Sequence of chain 1.B:
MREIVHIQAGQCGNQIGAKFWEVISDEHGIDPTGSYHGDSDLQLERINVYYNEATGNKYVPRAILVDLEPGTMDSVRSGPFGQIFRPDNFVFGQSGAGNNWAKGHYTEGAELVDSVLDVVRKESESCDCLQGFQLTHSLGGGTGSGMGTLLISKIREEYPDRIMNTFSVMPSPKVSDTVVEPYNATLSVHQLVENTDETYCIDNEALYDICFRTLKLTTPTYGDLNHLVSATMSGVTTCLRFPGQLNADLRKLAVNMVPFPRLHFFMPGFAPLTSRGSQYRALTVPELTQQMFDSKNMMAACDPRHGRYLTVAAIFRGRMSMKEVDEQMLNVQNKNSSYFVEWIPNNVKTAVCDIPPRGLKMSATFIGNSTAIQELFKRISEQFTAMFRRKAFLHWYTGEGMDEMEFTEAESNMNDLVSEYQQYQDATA

A protein and the small-molecule ligand that binds it are described below.
Small molecule (SMILES): CC(=O)Nc1ccc(-c2csc(Nc3cccc(C(F)(F)F)c3)n2)cc1

Sequence of chain 1.C:
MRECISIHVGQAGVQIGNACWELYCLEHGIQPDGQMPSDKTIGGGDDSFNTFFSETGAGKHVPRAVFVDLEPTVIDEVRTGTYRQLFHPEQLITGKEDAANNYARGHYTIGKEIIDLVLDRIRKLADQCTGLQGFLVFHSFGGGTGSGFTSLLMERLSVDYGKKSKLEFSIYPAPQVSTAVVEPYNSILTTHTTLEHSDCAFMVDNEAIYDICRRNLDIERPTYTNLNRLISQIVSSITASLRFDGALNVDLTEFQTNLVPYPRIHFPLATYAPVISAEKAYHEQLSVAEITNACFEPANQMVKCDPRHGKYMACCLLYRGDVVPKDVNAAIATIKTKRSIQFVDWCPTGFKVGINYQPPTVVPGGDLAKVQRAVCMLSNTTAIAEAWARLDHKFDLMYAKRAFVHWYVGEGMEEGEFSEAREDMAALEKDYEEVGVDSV

Binding-site contacts:
Ligand atom C2 contacts residue GLY134 of chain 1.C at 3.7 Å.
Ligand atom C18 contacts residue TRP397 of chain 1.B at 3.6 Å (hydrophobic).
Ligand atom N3 contacts residue GLY98 of chain 1.B at 3.5 Å (h-bond).
Ligand atom C17 contacts residue THR257 of chain 1.C at 3.7 Å.
Ligand atom F2 contacts residue LEU167 of chain 1.C at 3.5 Å.
Ligand atom C12 contacts residue GLN256 of chain 1.C at 3.6 Å.
Ligand atom C13 contacts residue TRP397 of chain 1.B at 3.5 Å (hydrophobic).
Ligand atom C1 contacts residue SER165 of chain 1.C at 3.6 Å.
Ligand atom C7 contacts residue LEU252 of chain 1.C at 3.7 Å (hydrophobic).
Ligand atom C6 contacts residue LEU167 of chain 1.C at 3.6 Å (hydrophobic).
Ligand atom O1 contacts residue ASN100 of chain 1.B at 2.7 Å (h-bond).
Ligand atom S1 contacts residue GLN133 of chain 1.C at 3.0 Å (h-bond).
Ligand atom C13 contacts residue THR253 of chain 1.C at 3.2 Å.
Ligand atom N1 contacts residue LEU167 of chain 1.C at 3.5 Å.
Ligand atom C13 contacts residue THR257 of chain 1.C at 3.2 Å.
Ligand atom C17 contacts residue GLY98 of chain 1.B at 3.3 Å.
Ligand atom S1 contacts residue SER165 of chain 1.C at 3.3 Å (h-bond).
Ligand atom C18 contacts residue GLY98 of chain 1.B at 3.5 Å.
Ligand atom C14 contacts residue THR257 of chain 1.C at 3.3 Å.
Ligand atom F3 contacts residue LEU242 of chain 1.C at 3.0 Å.
Ligand atom C18 contacts residue ASN100 of chain 1.B at 3.5 Å.
Ligand atom C3 contacts residue CYS4 of chain 1.C at 3.7 Å (hydrophobic).
Ligand atom C5 contacts residue LEU167 of chain 1.C at 3.6 Å (hydrophobic).
Ligand atom O1 contacts residue GLY98 of chain 1.B at 3.6 Å (h-bond).
Ligand atom N1 contacts residue SER165 of chain 1.C at 3.4 Å.
Ligand atom C10 contacts residue SER165 of chain 1.C at 3.8 Å.
Ligand atom N2 contacts residue SER165 of chain 1.C at 3.6 Å (h-bond).
Ligand atom C8 contacts residue SER165 of chain 1.C at 3.1 Å.
Ligand atom F2 contacts residue LEU252 of chain 1.C at 3.3 Å.
Ligand atom C17 contacts residue ASN100 of chain 1.B at 3.4 Å.
Ligand atom F3 contacts residue LEU252 of chain 1.C at 3.0 Å.
Ligand atom F1 contacts residue LEU136 of chain 1.C at 3.0 Å.
Ligand atom C14 contacts residue TRP397 of chain 1.B at 3.7 Å (hydrophobic).
Ligand atom C18 contacts residue THR257 of chain 1.C at 3.8 Å.
Ligand atom C12 contacts residue THR253 of chain 1.C at 3.7 Å.
Ligand atom C10 contacts residue GLN133 of chain 1.C at 3.5 Å.
Ligand atom C11 contacts residue THR253 of chain 1.C at 3.8 Å.
Ligand atom N3 contacts residue TRP397 of chain 1.B at 3.7 Å.
Ligand atom N3 contacts residue THR257 of chain 1.C at 2.7 Å (h-bond).
Ligand atom C3 contacts residue LEU136 of chain 1.C at 3.6 Å (hydrophobic).